A protein and the small-molecule ligand that binds it are described below.
Small molecule (SMILES): Oc1cnn(-c2cccc(C(F)(F)F)c2)c1

Sequence of chain 1.A:
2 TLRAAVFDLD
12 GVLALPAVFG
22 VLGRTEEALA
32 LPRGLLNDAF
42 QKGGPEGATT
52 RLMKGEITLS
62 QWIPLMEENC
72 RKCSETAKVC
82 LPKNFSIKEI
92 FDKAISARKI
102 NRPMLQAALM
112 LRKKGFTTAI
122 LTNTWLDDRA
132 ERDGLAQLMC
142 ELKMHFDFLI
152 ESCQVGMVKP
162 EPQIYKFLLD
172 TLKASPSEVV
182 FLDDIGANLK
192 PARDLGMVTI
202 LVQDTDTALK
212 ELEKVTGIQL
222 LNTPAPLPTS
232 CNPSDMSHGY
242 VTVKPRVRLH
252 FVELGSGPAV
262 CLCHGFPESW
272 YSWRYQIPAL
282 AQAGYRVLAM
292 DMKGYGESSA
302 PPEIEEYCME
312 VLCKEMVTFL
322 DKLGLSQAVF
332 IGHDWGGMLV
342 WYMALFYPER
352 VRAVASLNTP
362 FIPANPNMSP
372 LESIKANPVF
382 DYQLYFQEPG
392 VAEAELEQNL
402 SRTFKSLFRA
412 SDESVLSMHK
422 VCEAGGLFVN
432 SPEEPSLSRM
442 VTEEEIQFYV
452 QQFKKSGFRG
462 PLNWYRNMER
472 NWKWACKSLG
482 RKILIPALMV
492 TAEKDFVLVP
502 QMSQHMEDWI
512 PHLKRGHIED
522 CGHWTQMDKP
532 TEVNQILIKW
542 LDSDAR

Binding-site contacts:
Ligand atom C6 contacts residue HIS524 of chain 1.A at 4.0 Å.
Ligand atom C15 contacts residue HIS524 of chain 1.A at 4.1 Å.
Ligand atom F10 contacts residue PHE387 of chain 1.A at 3.7 Å.
Ligand atom N1 contacts residue VAL498 of chain 1.A at 3.9 Å.
Ligand atom O13 contacts residue ASP496 of chain 1.A at 3.6 Å.
Ligand atom C15 contacts residue TYR466 of chain 1.A at 4.2 Å (hydrophobic).
Ligand atom F11 contacts residue LEU408 of chain 1.A at 3.4 Å.
Ligand atom O13 contacts residue LYS495 of chain 1.A at 3.9 Å.
Ligand atom O13 contacts residue VAL498 of chain 1.A at 3.8 Å.
Ligand atom F10 contacts residue TYR466 of chain 1.A at 3.9 Å.
Ligand atom F12 contacts residue LEU408 of chain 1.A at 3.7 Å.
Ligand atom C5 contacts residue PHE497 of chain 1.A at 3.9 Å (hydrophobic).
Ligand atom C5 contacts residue HIS524 of chain 1.A at 3.7 Å.
Ligand atom C15 contacts residue ASP335 of chain 1.A at 4.1 Å.
Ligand atom F12 contacts residue TRP525 of chain 1.A at 3.6 Å.
Ligand atom C3 contacts residue HIS524 of chain 1.A at 3.4 Å.
Ligand atom C14 contacts residue HIS524 of chain 1.A at 3.2 Å.
Ligand atom C7 contacts residue HIS524 of chain 1.A at 3.8 Å.
Ligand atom F11 contacts residue MET419 of chain 1.A at 3.9 Å.
Ligand atom C16 contacts residue TYR383 of chain 1.A at 3.6 Å (hydrophobic).
Ligand atom C15 contacts residue TYR383 of chain 1.A at 3.8 Å (hydrophobic).
Ligand atom N2 contacts residue HIS524 of chain 1.A at 4.0 Å.
Ligand atom O13 contacts residue HIS524 of chain 1.A at 4.2 Å.
Ligand atom N1 contacts residue HIS524 of chain 1.A at 3.6 Å.
Ligand atom C3 contacts residue ASP496 of chain 1.A at 3.4 Å.
Ligand atom O13 contacts residue PHE497 of chain 1.A at 2.8 Å (h-bond).
Ligand atom F12 contacts residue PHE267 of chain 1.A at 3.7 Å.
Ligand atom C9 contacts residue TRP525 of chain 1.A at 4.1 Å (hydrophobic).
Ligand atom C5 contacts residue VAL498 of chain 1.A at 4.1 Å (hydrophobic).
Ligand atom C3 contacts residue VAL498 of chain 1.A at 3.3 Å (hydrophobic).
Ligand atom C16 contacts residue HIS524 of chain 1.A at 3.3 Å.
Ligand atom C16 contacts residue ASP335 of chain 1.A at 3.6 Å.
Ligand atom C14 contacts residue VAL498 of chain 1.A at 3.9 Å (hydrophobic).
Ligand atom C9 contacts residue MET419 of chain 1.A at 3.9 Å (hydrophobic).
Ligand atom F10 contacts residue PHE267 of chain 1.A at 3.5 Å.
Ligand atom C5 contacts residue ASP496 of chain 1.A at 3.9 Å.
Ligand atom C7 contacts residue VAL498 of chain 1.A at 4.1 Å (hydrophobic).
Ligand atom F12 contacts residue PRO268 of chain 1.A at 3.8 Å.
Ligand atom C4 contacts residue LEU408 of chain 1.A at 4.2 Å (hydrophobic).
Ligand atom F10 contacts residue TYR383 of chain 1.A at 3.5 Å.